Binding-site contacts:
Ligand atom OAQ contacts residue ASP61 of chain 1.A at 3.4 Å (salt-bridge).
Ligand atom NAH contacts residue TYR176 of chain 1.A at 3.7 Å.
Ligand atom OAR contacts residue ASP61 of chain 1.A at 2.7 Å (salt-bridge).
Ligand atom CAN contacts residue GLU172 of chain 1.A at 3.5 Å.
Ligand atom OAR contacts residue ASP139 of chain 1.A at 3.5 Å (salt-bridge).
Ligand atom CAA contacts residue ASP200 of chain 1.A at 3.2 Å.
Ligand atom CAO contacts residue GLU172 of chain 1.A at 3.6 Å.
Ligand atom CAP contacts residue CYS111 of chain 1.A at 3.2 Å (hydrophobic).
Ligand atom CAB contacts residue ASP200 of chain 1.A at 3.2 Å.
Ligand atom CAB contacts residue LEU175 of chain 1.A at 3.7 Å (hydrophobic).
Ligand atom CAK contacts residue ASP139 of chain 1.A at 3.8 Å.
Ligand atom CAM contacts residue ASP61 of chain 1.A at 3.4 Å.
Ligand atom OAS contacts residue ARG196 of chain 1.A at 3.1 Å (salt-bridge).
Ligand atom CAP contacts residue ASP139 of chain 1.A at 2.8 Å.
Ligand atom OAR contacts residue LYS137 of chain 1.A at 3.2 Å (salt-bridge).
Ligand atom CAO contacts residue ARG196 of chain 1.A at 3.6 Å.
Ligand atom NAJ contacts residue ASP200 of chain 1.A at 3.1 Å (salt-bridge).
Ligand atom CAN contacts residue LYS137 of chain 1.A at 3.1 Å.
Ligand atom CAC contacts residue TYR176 of chain 1.A at 3.1 Å (hydrophobic).
Ligand atom CAL contacts residue TRP16 of chain 1.A at 3.2 Å (hydrophobic).
Ligand atom CAM contacts residue LYS137 of chain 1.A at 3.3 Å.
Ligand atom OAT contacts residue ASP62 of chain 1.A at 3.6 Å (salt-bridge).
Ligand atom CAN contacts residue ARG196 of chain 1.A at 3.6 Å.
Ligand atom OAT contacts residue CYS111 of chain 1.A at 3.1 Å.
Ligand atom CAK contacts residue ASP200 of chain 1.A at 3.7 Å.
Ligand atom NAJ contacts residue ASP139 of chain 1.A at 3.9 Å.
Ligand atom CAO contacts residue ASP200 of chain 1.A at 3.0 Å.
Ligand atom OAT contacts residue ASP139 of chain 1.A at 3.4 Å (salt-bridge).
Ligand atom OAR contacts residue TYR103 of chain 1.A at 3.4 Å.
Ligand atom CAB contacts residue TYR176 of chain 1.A at 3.8 Å (hydrophobic).
Ligand atom OAT contacts residue TYR103 of chain 1.A at 3.5 Å (h-bond).
Ligand atom CAC contacts residue LEU175 of chain 1.A at 3.6 Å (hydrophobic).
Ligand atom OAS contacts residue LYS137 of chain 1.A at 3.1 Å (salt-bridge).
Ligand atom NAH contacts residue ASP200 of chain 1.A at 2.5 Å (salt-bridge).
Ligand atom CAD contacts residue TYR176 of chain 1.A at 3.6 Å (hydrophobic).
Ligand atom CAI contacts residue ASP200 of chain 1.A at 2.9 Å.
Ligand atom OAS contacts residue ASP200 of chain 1.A at 3.8 Å.
Ligand atom CAI contacts residue TYR176 of chain 1.A at 3.8 Å (hydrophobic).
Ligand atom OAQ contacts residue TRP16 of chain 1.A at 2.9 Å.
Ligand atom SAU contacts residue ASP200 of chain 1.A at 3.4 Å (salt-bridge).

Sequence of chain 1.A:
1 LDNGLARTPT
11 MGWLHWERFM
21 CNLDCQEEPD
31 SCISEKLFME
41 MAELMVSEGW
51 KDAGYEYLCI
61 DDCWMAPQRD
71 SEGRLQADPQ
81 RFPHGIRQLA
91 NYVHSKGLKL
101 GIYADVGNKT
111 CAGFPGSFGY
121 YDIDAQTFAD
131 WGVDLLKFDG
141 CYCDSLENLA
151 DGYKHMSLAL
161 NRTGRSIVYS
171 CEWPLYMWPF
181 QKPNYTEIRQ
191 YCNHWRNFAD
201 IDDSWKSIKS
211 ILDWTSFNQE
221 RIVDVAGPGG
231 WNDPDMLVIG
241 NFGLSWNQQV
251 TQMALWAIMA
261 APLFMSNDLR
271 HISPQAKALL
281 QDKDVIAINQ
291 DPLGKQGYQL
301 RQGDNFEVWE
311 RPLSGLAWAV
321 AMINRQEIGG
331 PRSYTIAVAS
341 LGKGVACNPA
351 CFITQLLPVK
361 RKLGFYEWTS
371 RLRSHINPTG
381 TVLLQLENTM

The protein below binds the small molecule below.
Small molecule (SMILES): OC[C@@H]1[C@H](O)[C@H](O)[C@@H](O)CN1C(=S)Nc1ccc(F)cc1